Sequence of chain 1.C:
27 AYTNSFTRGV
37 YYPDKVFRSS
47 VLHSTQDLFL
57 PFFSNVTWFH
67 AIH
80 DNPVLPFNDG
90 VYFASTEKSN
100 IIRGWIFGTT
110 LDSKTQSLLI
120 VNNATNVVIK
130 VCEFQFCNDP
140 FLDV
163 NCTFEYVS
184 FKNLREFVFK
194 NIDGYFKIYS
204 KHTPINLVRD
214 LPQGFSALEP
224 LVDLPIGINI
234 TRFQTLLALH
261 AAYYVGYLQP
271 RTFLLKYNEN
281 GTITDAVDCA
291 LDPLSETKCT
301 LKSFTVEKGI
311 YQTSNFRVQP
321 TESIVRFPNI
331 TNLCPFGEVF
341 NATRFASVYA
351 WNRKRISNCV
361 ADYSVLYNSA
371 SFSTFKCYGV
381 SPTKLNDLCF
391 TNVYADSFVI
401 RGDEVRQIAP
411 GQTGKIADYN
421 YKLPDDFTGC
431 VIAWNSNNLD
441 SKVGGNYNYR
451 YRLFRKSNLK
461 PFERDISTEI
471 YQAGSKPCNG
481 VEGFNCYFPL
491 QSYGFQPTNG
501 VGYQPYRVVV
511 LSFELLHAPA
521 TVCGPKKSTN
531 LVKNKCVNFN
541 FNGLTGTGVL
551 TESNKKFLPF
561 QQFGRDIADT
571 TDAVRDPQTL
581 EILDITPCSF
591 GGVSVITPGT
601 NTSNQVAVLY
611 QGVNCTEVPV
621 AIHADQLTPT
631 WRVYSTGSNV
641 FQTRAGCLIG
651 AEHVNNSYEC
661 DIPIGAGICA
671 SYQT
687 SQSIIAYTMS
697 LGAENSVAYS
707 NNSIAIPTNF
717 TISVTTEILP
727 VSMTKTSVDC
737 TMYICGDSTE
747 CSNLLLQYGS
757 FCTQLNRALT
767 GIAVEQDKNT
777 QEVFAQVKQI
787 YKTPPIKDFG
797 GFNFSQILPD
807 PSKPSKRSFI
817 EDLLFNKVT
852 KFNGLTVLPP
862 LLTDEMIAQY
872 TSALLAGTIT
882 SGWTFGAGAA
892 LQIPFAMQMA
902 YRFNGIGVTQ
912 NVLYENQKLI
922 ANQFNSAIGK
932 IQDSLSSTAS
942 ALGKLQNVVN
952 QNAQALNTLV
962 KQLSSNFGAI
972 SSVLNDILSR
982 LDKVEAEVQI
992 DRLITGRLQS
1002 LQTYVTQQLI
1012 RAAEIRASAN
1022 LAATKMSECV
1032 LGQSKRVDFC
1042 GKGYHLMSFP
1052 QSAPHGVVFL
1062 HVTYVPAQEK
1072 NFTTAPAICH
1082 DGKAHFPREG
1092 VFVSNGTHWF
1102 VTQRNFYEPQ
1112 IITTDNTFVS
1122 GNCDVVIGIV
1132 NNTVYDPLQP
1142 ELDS

Binding-site contacts:
Ligand atom C8 contacts residue ASN278 of chain 1.A at 4.5 Å.
Ligand atom C7 contacts residue ASN280 of chain 1.A at 3.2 Å.
Ligand atom O7 contacts residue ASN280 of chain 1.A at 2.9 Å (h-bond).
Ligand atom O7 contacts residue ASN278 of chain 1.A at 4.4 Å.
Ligand atom C4 contacts residue ASN280 of chain 1.A at 4.2 Å.
Ligand atom C1 contacts residue ASN280 of chain 1.A at 1.5 Å.
Ligand atom O5 contacts residue LYS556 of chain 1.C at 4.5 Å.
Ligand atom C3 contacts residue ASN280 of chain 1.A at 3.8 Å.
Ligand atom C2 contacts residue ASN280 of chain 1.A at 2.5 Å.
Ligand atom N2 contacts residue ASN280 of chain 1.A at 3.0 Å (h-bond).
Ligand atom C5 contacts residue ASN280 of chain 1.A at 3.7 Å.
Ligand atom O5 contacts residue ASN280 of chain 1.A at 2.3 Å (h-bond).

Sequence of chain 1.A:
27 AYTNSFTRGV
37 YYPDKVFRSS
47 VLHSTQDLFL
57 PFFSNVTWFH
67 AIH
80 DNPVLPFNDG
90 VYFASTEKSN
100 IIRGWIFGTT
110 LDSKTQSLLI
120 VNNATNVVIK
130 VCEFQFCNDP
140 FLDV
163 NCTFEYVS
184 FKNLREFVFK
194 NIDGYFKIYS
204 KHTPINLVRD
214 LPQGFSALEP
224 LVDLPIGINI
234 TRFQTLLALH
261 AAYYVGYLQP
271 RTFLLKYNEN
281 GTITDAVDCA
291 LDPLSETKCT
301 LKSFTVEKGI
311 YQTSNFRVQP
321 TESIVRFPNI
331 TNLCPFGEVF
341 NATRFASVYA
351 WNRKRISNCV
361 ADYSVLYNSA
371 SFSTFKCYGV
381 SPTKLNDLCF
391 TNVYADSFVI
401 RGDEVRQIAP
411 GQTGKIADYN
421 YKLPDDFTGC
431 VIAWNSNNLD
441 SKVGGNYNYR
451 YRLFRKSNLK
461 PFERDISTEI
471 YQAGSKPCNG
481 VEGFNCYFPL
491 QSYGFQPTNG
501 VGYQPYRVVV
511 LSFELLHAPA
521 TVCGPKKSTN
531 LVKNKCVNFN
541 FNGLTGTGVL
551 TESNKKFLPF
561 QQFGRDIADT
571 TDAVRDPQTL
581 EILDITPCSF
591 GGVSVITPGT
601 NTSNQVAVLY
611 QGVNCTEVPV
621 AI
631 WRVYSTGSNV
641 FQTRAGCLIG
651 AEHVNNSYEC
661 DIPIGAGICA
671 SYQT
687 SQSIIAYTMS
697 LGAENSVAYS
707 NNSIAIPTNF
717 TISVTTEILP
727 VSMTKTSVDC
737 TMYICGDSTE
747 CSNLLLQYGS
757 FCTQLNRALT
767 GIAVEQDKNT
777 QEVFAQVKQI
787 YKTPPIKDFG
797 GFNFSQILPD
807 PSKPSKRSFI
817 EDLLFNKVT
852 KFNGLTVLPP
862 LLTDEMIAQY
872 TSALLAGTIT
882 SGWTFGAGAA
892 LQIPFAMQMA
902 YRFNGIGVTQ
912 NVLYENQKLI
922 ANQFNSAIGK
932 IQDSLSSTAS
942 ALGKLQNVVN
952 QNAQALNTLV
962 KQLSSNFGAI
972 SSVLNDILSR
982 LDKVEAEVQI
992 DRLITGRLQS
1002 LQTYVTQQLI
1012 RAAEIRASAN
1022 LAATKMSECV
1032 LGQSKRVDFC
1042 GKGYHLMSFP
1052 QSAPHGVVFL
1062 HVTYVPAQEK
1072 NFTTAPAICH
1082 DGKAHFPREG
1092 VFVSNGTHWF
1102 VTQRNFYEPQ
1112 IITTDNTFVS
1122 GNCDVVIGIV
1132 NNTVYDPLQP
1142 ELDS

A small-molecule ligand and the protein it binds are described below.
Small molecule (SMILES): CC(=O)N[C@@H]1[C@@H](O)[C@H](O)[C@@H](CO)O[C@H]1O